Sequence of chain 1.A:
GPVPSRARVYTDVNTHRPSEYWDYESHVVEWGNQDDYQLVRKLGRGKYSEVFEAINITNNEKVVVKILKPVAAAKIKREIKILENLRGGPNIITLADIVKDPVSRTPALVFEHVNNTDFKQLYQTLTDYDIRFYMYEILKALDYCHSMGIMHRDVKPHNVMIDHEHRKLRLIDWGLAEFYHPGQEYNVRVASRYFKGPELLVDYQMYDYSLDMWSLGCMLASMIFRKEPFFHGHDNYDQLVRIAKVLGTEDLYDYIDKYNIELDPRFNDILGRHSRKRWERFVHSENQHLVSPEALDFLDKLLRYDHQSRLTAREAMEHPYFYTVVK

A protein and the small-molecule ligand that binds it are described below.
Small molecule (SMILES): N#CCc1n[nH]c2cc(Br)c(Br)cc12

Binding-site contacts:
Ligand atom N2 contacts residue MET224 of chain 1.A at 3.5 Å (h-bond).
Ligand atom BR1 contacts residue LEU127 of chain 1.A at 4.3 Å.
Ligand atom C5 contacts residue PRO158 of chain 1.A at 3.8 Å (hydrophobic).
Ligand atom C4 contacts residue TYR124 of chain 1.A at 3.6 Å (hydrophobic).
Ligand atom N1 contacts residue VAL161 of chain 1.A at 4.0 Å.
Ligand atom BR contacts residue MET136 of chain 1.A at 3.9 Å.
Ligand atom C1 contacts residue VAL161 of chain 1.A at 3.6 Å (hydrophobic).
Ligand atom N2 contacts residue PRO158 of chain 1.A at 3.5 Å.
Ligand atom C7 contacts residue LEU127 of chain 1.A at 3.9 Å (hydrophobic).
Ligand atom C1 contacts residue ILE163 of chain 1.A at 3.6 Å (hydrophobic).
Ligand atom BR contacts residue TYR135 of chain 1.A at 3.5 Å.
Ligand atom N2 contacts residue TYR124 of chain 1.A at 3.9 Å.
Ligand atom C8 contacts residue LEU127 of chain 1.A at 4.2 Å (hydrophobic).
Ligand atom N1 contacts residue PHE120 of chain 1.A at 3.5 Å.
Ligand atom C contacts residue ILE163 of chain 1.A at 3.8 Å (hydrophobic).
Ligand atom N contacts residue PHE120 of chain 1.A at 4.1 Å.
Ligand atom C2 contacts residue MET220 of chain 1.A at 3.9 Å (hydrophobic).
Ligand atom BR1 contacts residue MET224 of chain 1.A at 4.2 Å.
Ligand atom N1 contacts residue PRO158 of chain 1.A at 3.5 Å.
Ligand atom N contacts residue PRO158 of chain 1.A at 3.2 Å (h-bond).
Ligand atom C7 contacts residue MET224 of chain 1.A at 4.0 Å (hydrophobic).
Ligand atom BR1 contacts residue ILE132 of chain 1.A at 4.0 Å.
Ligand atom BR contacts residue LEU170 of chain 1.A at 4.0 Å.
Ligand atom C2 contacts residue VAL161 of chain 1.A at 3.8 Å (hydrophobic).
Ligand atom C4 contacts residue PHE120 of chain 1.A at 3.6 Å (hydrophobic).
Ligand atom BR contacts residue ILE139 of chain 1.A at 3.7 Å.
Ligand atom C5 contacts residue MET224 of chain 1.A at 3.5 Å (hydrophobic).
Ligand atom C5 contacts residue TYR124 of chain 1.A at 3.9 Å (hydrophobic).
Ligand atom C8 contacts residue ILE163 of chain 1.A at 4.3 Å (hydrophobic).
Ligand atom C contacts residue MET220 of chain 1.A at 4.0 Å (hydrophobic).
Ligand atom BR contacts residue VAL161 of chain 1.A at 4.3 Å.
Ligand atom C4 contacts residue LEU123 of chain 1.A at 3.8 Å (hydrophobic).
Ligand atom C3 contacts residue LEU123 of chain 1.A at 4.1 Å (hydrophobic).
Ligand atom N contacts residue VAL161 of chain 1.A at 3.0 Å (h-bond).
Ligand atom C3 contacts residue PRO158 of chain 1.A at 3.9 Å (hydrophobic).
Ligand atom C2 contacts residue ILE163 of chain 1.A at 3.9 Å (hydrophobic).
Ligand atom C1 contacts residue MET220 of chain 1.A at 3.8 Å (hydrophobic).
Ligand atom N1 contacts residue LEU123 of chain 1.A at 4.1 Å.
Ligand atom C4 contacts residue MET224 of chain 1.A at 4.0 Å (hydrophobic).
Ligand atom BR1 contacts residue MET136 of chain 1.A at 4.2 Å.